This protein binds this small molecule.
Small molecule (SMILES): CC(=O)N[C@H]1[C@H](O[C@H]2[C@H](O)[C@@H](NC(C)=O)CO[C@@H]2CO)O[C@H](CO)[C@@H](O[C@@H]2O[C@H](CO[C@H]3O[C@H](CO)[C@@H](O)[C@H](O)[C@@H]3O)[C@@H](O)[C@H](O[C@H]3O[C@H](CO)[C@@H](O)[C@H](O)[C@@H]3O)[C@@H]2O)[C@@H]1O

Sequence of chain 1.G:
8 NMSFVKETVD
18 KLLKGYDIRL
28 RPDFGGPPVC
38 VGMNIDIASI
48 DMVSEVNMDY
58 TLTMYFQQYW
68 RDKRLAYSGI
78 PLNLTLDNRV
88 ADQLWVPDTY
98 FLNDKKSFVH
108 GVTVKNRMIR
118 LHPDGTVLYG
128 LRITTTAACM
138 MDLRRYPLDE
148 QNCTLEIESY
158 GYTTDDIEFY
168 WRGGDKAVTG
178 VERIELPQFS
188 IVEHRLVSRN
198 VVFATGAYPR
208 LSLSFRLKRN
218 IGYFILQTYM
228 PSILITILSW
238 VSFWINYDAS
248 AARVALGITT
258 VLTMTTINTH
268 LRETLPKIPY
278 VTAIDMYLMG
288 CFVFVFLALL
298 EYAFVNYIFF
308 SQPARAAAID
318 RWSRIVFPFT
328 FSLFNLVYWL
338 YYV

Binding-site contacts:
Ligand atom C8 contacts residue ASN149 of chain 1.G at 3.9 Å.
Ligand atom C2 contacts residue SER211 of chain 1.G at 3.7 Å.
Ligand atom C7 contacts residue ASN149 of chain 1.G at 3.6 Å.
Ligand atom O5 contacts residue ASN149 of chain 1.G at 2.3 Å (h-bond).
Ligand atom O7 contacts residue ARG196 of chain 1.G at 3.6 Å.
Ligand atom N2 contacts residue TYR418 of chain 1.F at 3.3 Å (h-bond).
Ligand atom N2 contacts residue ASN149 of chain 1.G at 3.0 Å (h-bond).
Ligand atom C8 contacts residue ASP500 of chain 1.F at 3.5 Å.
Ligand atom C8 contacts residue ARG196 of chain 1.G at 4.0 Å.
Ligand atom C8 contacts residue PHE212 of chain 1.G at 4.0 Å (hydrophobic).
Ligand atom C3 contacts residue ASN149 of chain 1.G at 3.9 Å.
Ligand atom C6 contacts residue SER195 of chain 1.G at 3.4 Å.
Ligand atom O6 contacts residue ASN197 of chain 1.G at 3.5 Å (h-bond).
Ligand atom O5 contacts residue VAL194 of chain 1.G at 3.7 Å.
Ligand atom O5 contacts residue ASN417 of chain 1.F at 3.9 Å.
Ligand atom O3 contacts residue VAL194 of chain 1.G at 3.8 Å.
Ligand atom C1 contacts residue ASN149 of chain 1.G at 1.5 Å.
Ligand atom C7 contacts residue SER211 of chain 1.G at 3.7 Å.
Ligand atom C7 contacts residue ARG213 of chain 1.G at 4.0 Å.
Ligand atom O3 contacts residue ARG192 of chain 1.G at 3.0 Å (salt-bridge).
Ligand atom C2 contacts residue ASN149 of chain 1.G at 2.6 Å.
Ligand atom C8 contacts residue SER211 of chain 1.G at 3.7 Å.
Ligand atom O7 contacts residue ARG192 of chain 1.G at 3.0 Å (salt-bridge).
Ligand atom O6 contacts residue ASN417 of chain 1.F at 3.7 Å.
Ligand atom O7 contacts residue ARG213 of chain 1.G at 3.4 Å (salt-bridge).
Ligand atom N2 contacts residue SER211 of chain 1.G at 2.9 Å (h-bond).
Ligand atom C5 contacts residue ASN149 of chain 1.G at 3.6 Å.
Ligand atom C6 contacts residue TYR418 of chain 1.F at 3.7 Å (hydrophobic).
Ligand atom O6 contacts residue ARG192 of chain 1.G at 3.3 Å (salt-bridge).
Ligand atom O3 contacts residue ARG196 of chain 1.G at 3.0 Å (salt-bridge).
Ligand atom C3 contacts residue SER211 of chain 1.G at 3.6 Å.
Ligand atom C7 contacts residue ARG196 of chain 1.G at 3.8 Å.
Ligand atom C8 contacts residue GLU190 of chain 1.G at 4.0 Å.
Ligand atom C8 contacts residue ARG213 of chain 1.G at 3.8 Å.
Ligand atom O3 contacts residue SER211 of chain 1.G at 4.0 Å.
Ligand atom N2 contacts residue ASP500 of chain 1.F at 3.7 Å.
Ligand atom N2 contacts residue ARG196 of chain 1.G at 3.9 Å.
Ligand atom C7 contacts residue ARG192 of chain 1.G at 3.8 Å.
Ligand atom C7 contacts residue ASP500 of chain 1.F at 4.0 Å.
Ligand atom O7 contacts residue VAL194 of chain 1.G at 4.0 Å.

Sequence of chain 1.F:
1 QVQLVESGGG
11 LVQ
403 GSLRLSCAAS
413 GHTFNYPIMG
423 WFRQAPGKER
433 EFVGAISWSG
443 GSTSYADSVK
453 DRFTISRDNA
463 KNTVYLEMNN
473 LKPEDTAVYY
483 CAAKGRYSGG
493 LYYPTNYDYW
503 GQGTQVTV